Binding-site contacts:
Ligand atom O1 contacts residue SER73 of chain 1.A at 3.3 Å.
Ligand atom C3 contacts residue ARG48 of chain 1.A at 3.3 Å.
Ligand atom C1 contacts residue ARG48 of chain 1.A at 3.2 Å.
Ligand atom C4 contacts residue ARG48 of chain 1.A at 3.2 Å.
Ligand atom O3 contacts residue TYR52 of chain 1.A at 2.6 Å (h-bond).
Ligand atom C20 contacts residue LEU438 of chain 1.A at 3.6 Å (hydrophobic).
Ligand atom C4 contacts residue LEU189 of chain 1.A at 4.0 Å (hydrophobic).
Ligand atom O1 contacts residue GLN74 of chain 1.A at 2.7 Å (h-bond).
Ligand atom C7 contacts residue ARG48 of chain 1.A at 3.8 Å.
Ligand atom C9 contacts residue GLN74 of chain 1.A at 3.4 Å.
Ligand atom C14 contacts residue LEU189 of chain 1.A at 3.7 Å (hydrophobic).
Ligand atom C4 contacts residue LEU21 of chain 1.A at 3.7 Å (hydrophobic).
Ligand atom C3 contacts residue LEU21 of chain 1.A at 3.6 Å (hydrophobic).
Ligand atom C15 contacts residue MET186 of chain 1.A at 4.0 Å (hydrophobic).
Ligand atom C14 contacts residue GOL1 of chain 1.G at 3.9 Å.
Ligand atom C9 contacts residue ALA75 of chain 1.A at 3.9 Å (hydrophobic).
Ligand atom C6 contacts residue GLN74 of chain 1.A at 3.6 Å.
Ligand atom C18 contacts residue ALA75 of chain 1.A at 3.9 Å (hydrophobic).
Ligand atom C5 contacts residue ARG48 of chain 1.A at 3.2 Å.
Ligand atom O2 contacts residue ALA75 of chain 1.A at 2.9 Å (h-bond).
Ligand atom C9 contacts residue SER73 of chain 1.A at 3.5 Å.
Ligand atom C5 contacts residue LEU189 of chain 1.A at 3.5 Å (hydrophobic).
Ligand atom O2 contacts residue SER73 of chain 1.A at 3.4 Å.
Ligand atom O3 contacts residue MET355 of chain 1.A at 3.8 Å.
Ligand atom C12 contacts residue LEU30 of chain 1.A at 3.7 Å (hydrophobic).
Ligand atom O2 contacts residue GLN74 of chain 1.A at 3.3 Å (h-bond).
Ligand atom C21 contacts residue LEU438 of chain 1.A at 3.8 Å (hydrophobic).
Ligand atom C13 contacts residue PRO26 of chain 1.A at 3.8 Å (hydrophobic).
Ligand atom C1 contacts residue GLN74 of chain 1.A at 3.6 Å.
Ligand atom C6 contacts residue LEU189 of chain 1.A at 3.9 Å (hydrophobic).
Ligand atom C10 contacts residue TYR52 of chain 1.A at 3.5 Å (hydrophobic).
Ligand atom C7 contacts residue TYR52 of chain 1.A at 3.6 Å (hydrophobic).
Ligand atom C20 contacts residue ALA331 of chain 1.A at 3.9 Å (hydrophobic).
Ligand atom C6 contacts residue ARG48 of chain 1.A at 3.3 Å.
Ligand atom O3 contacts residue LEU30 of chain 1.A at 4.0 Å.
Ligand atom C2 contacts residue ARG48 of chain 1.A at 3.4 Å.
Ligand atom C21 contacts residue ALA329 of chain 1.A at 4.0 Å (hydrophobic).
Ligand atom C14 contacts residue MET186 of chain 1.A at 4.0 Å (hydrophobic).
Ligand atom C18 contacts residue SER73 of chain 1.A at 3.9 Å.
Ligand atom C19 contacts residue LEU438 of chain 1.A at 4.1 Å (hydrophobic).

Sequence of chain 1.A:
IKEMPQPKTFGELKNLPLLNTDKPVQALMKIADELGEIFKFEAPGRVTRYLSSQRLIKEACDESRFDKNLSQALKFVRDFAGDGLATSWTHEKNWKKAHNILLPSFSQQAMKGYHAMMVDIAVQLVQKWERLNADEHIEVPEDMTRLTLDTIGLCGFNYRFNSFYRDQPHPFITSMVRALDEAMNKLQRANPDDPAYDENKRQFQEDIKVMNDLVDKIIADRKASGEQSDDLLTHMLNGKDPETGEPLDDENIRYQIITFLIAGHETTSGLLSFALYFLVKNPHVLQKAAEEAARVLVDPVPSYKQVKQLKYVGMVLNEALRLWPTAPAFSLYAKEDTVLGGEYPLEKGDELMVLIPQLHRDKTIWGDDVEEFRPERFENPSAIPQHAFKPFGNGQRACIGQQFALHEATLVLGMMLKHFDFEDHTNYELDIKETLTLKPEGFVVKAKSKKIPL

The protein below binds the small molecule below.
Small molecule (SMILES): CCCCCCCN1CCC[C@H]1C(=O)N[C@@H](Cc1ccccc1)C(=O)O